A small-molecule ligand and the protein it binds are described below.
Small molecule (SMILES): OC[C@H]1O[C@@H](O[C@H]2[C@H](O)[C@@H](O)[C@H](O)O[C@@H]2CO)[C@H](O)[C@@H](O)[C@H]1O

Binding-site contacts:
Ligand atom C2 contacts residue LYS35 of chain 1.A at 3.8 Å.
Ligand atom O6 contacts residue TRP32 of chain 1.A at 3.7 Å.
Ligand atom C3 contacts residue ASP17 of chain 1.A at 3.4 Å.
Ligand atom O5 contacts residue GLY20 of chain 1.A at 3.5 Å.
Ligand atom O2 contacts residue LYS35 of chain 1.A at 2.8 Å (salt-bridge).
Ligand atom C4 contacts residue ASP17 of chain 1.A at 3.3 Å.
Ligand atom O4 contacts residue GLU19 of chain 1.A at 3.5 Å.
Ligand atom C5 contacts residue TRP32 of chain 1.A at 3.5 Å (hydrophobic).
Ligand atom C2 contacts residue GLN21 of chain 1.A at 3.7 Å.
Ligand atom O2 contacts residue PO41 of chain 1.G at 2.8 Å (h-bond).
Ligand atom C3 contacts residue ASN42 of chain 1.A at 3.9 Å.
Ligand atom O3 contacts residue GLN43 of chain 1.A at 4.2 Å.
Ligand atom C6 contacts residue ILE30 of chain 1.A at 3.9 Å (hydrophobic).
Ligand atom C3 contacts residue TRP32 of chain 1.A at 3.7 Å (hydrophobic).
Ligand atom C1 contacts residue PO41 of chain 1.G at 3.6 Å.
Ligand atom C6 contacts residue GLY20 of chain 1.A at 4.0 Å.
Ligand atom O4 contacts residue GLY20 of chain 1.A at 3.6 Å.
Ligand atom C3 contacts residue PO41 of chain 1.G at 3.7 Å.
Ligand atom O4 contacts residue ASP17 of chain 1.A at 2.5 Å (salt-bridge).
Ligand atom C2 contacts residue GLY20 of chain 1.A at 4.2 Å.
Ligand atom O4 contacts residue GLY20 of chain 1.A at 2.8 Å (h-bond).
Ligand atom C6 contacts residue PO41 of chain 1.G at 3.5 Å.
Ligand atom C1 contacts residue GLY20 of chain 1.A at 3.9 Å.
Ligand atom C5 contacts residue GLY20 of chain 1.A at 4.0 Å.
Ligand atom C3 contacts residue LYS35 of chain 1.A at 3.8 Å.
Ligand atom O3 contacts residue PO41 of chain 1.G at 4.1 Å.
Ligand atom O3 contacts residue ASN42 of chain 1.A at 2.9 Å (h-bond).
Ligand atom C6 contacts residue TRP32 of chain 1.A at 3.6 Å (hydrophobic).
Ligand atom O6 contacts residue PO41 of chain 1.G at 2.7 Å (h-bond).
Ligand atom O3 contacts residue TRP32 of chain 1.A at 4.0 Å.
Ligand atom C2 contacts residue ASN42 of chain 1.A at 4.0 Å.
Ligand atom O2 contacts residue GLN21 of chain 1.A at 3.4 Å.
Ligand atom O3 contacts residue LYS35 of chain 1.A at 3.0 Å (salt-bridge).
Ligand atom O4 contacts residue ASN42 of chain 1.A at 3.6 Å (h-bond).
Ligand atom C4 contacts residue GLY20 of chain 1.A at 4.0 Å.
Ligand atom O4 contacts residue GLN21 of chain 1.A at 4.2 Å.
Ligand atom O4 contacts residue ILE18 of chain 1.A at 3.5 Å (h-bond).
Ligand atom C2 contacts residue PO41 of chain 1.G at 3.6 Å.
Ligand atom O3 contacts residue ASP17 of chain 1.A at 2.5 Å (salt-bridge).
Ligand atom C4 contacts residue TRP32 of chain 1.A at 3.6 Å (hydrophobic).

Sequence of chain 1.A:
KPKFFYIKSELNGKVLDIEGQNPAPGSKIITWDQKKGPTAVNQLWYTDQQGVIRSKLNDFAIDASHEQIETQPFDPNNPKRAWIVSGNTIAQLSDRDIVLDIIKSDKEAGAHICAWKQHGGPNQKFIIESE